Sequence of chain 1.I:
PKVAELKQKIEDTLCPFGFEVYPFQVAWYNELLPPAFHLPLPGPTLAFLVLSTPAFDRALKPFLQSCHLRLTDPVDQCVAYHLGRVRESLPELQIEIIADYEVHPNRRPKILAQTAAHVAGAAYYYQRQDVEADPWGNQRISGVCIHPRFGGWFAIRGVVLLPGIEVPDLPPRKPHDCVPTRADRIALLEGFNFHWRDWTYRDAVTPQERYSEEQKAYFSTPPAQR

Binding-site contacts:
Ligand atom N7 contacts residue PRO113 of chain 1.I at 4.3 Å.
Ligand atom C2' contacts residue PRO113 of chain 1.I at 3.3 Å (hydrophobic).
Ligand atom C5 contacts residue PRO113 of chain 1.I at 3.9 Å (hydrophobic).
Ligand atom C4 contacts residue PRO113 of chain 1.I at 3.2 Å (hydrophobic).
Ligand atom C1' contacts residue ARG115 of chain 1.I at 3.5 Å.
Ligand atom C8 contacts residue ARG115 of chain 1.I at 3.4 Å.
Ligand atom N1 contacts residue ASN114 of chain 1.I at 3.4 Å.
Ligand atom N9 contacts residue PRO113 of chain 1.I at 3.4 Å (h-bond).
Ligand atom O2' contacts residue PRO113 of chain 1.I at 3.9 Å.
Ligand atom C4 contacts residue ASN114 of chain 1.I at 4.0 Å.
Ligand atom C6 contacts residue ASN114 of chain 1.I at 3.6 Å.
Ligand atom C1' contacts residue PRO113 of chain 1.I at 3.8 Å (hydrophobic).
Ligand atom C2 contacts residue ASN114 of chain 1.I at 3.5 Å.
Ligand atom C2 contacts residue PRO113 of chain 1.I at 4.1 Å (hydrophobic).
Ligand atom N3 contacts residue PRO113 of chain 1.I at 3.4 Å (h-bond).
Ligand atom C5 contacts residue ARG115 of chain 1.I at 4.1 Å.
Ligand atom C8 contacts residue PRO113 of chain 1.I at 4.0 Å (hydrophobic).
Ligand atom N6 contacts residue ASN114 of chain 1.I at 3.4 Å (h-bond).
Ligand atom C2' contacts residue ARG115 of chain 1.I at 3.8 Å.
Ligand atom C5 contacts residue ASN114 of chain 1.I at 4.0 Å.
Ligand atom N7 contacts residue ARG115 of chain 1.I at 3.5 Å.
Ligand atom N9 contacts residue ARG115 of chain 1.I at 3.7 Å.
Ligand atom O2' contacts residue ARG115 of chain 1.I at 3.4 Å (salt-bridge).
Ligand atom N3 contacts residue ASN114 of chain 1.I at 3.8 Å.

This small molecule binds to this protein.
Small molecule (SMILES): C[C@H]1O[C@@H](n2cnc3c(N)ncnc32)[C@H](O)[C@@H]1O